A small-molecule ligand and the protein it binds are described below.
Small molecule (SMILES): CC(=O)N[C@H]1[C@H](O[C@H]2[C@H](O)[C@@H](NC(C)=O)CO[C@@H]2CO)O[C@H](CO)[C@@H](O)[C@@H]1O

Sequence of chain 59.I:
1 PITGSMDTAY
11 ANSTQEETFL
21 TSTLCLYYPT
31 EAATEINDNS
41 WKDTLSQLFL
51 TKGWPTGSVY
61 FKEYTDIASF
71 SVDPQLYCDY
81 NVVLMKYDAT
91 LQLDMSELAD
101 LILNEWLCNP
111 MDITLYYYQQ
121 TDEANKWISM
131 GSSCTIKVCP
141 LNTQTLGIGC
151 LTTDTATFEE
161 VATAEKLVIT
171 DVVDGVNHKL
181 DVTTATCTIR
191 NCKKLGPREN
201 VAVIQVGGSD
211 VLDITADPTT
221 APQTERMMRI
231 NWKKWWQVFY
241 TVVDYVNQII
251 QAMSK

Binding-site contacts:
Ligand atom O5 contacts residue ASN12 of chain 59.I at 2.6 Å (h-bond).
Ligand atom C1 contacts residue ASN12 of chain 59.I at 2.1 Å.
Ligand atom O7 contacts residue ASN12 of chain 59.I at 3.7 Å.
Ligand atom C7 contacts residue ASN12 of chain 59.I at 3.9 Å.
Ligand atom N2 contacts residue ASN12 of chain 59.I at 3.8 Å.
Ligand atom C5 contacts residue ASN12 of chain 59.I at 4.0 Å.
Ligand atom C2 contacts residue ASN12 of chain 59.I at 3.2 Å.